Binding-site contacts:
Ligand atom C6 contacts residue ARG158 of chain 1.A at 4.1 Å.
Ligand atom O6 contacts residue ARG158 of chain 1.A at 2.8 Å (salt-bridge).

A small-molecule ligand and the protein it binds are described below.
Small molecule (SMILES): OC[C@H]1O[C@H](O)[C@H](O)[C@@H](O)[C@@H]1O

Sequence of chain 1.A:
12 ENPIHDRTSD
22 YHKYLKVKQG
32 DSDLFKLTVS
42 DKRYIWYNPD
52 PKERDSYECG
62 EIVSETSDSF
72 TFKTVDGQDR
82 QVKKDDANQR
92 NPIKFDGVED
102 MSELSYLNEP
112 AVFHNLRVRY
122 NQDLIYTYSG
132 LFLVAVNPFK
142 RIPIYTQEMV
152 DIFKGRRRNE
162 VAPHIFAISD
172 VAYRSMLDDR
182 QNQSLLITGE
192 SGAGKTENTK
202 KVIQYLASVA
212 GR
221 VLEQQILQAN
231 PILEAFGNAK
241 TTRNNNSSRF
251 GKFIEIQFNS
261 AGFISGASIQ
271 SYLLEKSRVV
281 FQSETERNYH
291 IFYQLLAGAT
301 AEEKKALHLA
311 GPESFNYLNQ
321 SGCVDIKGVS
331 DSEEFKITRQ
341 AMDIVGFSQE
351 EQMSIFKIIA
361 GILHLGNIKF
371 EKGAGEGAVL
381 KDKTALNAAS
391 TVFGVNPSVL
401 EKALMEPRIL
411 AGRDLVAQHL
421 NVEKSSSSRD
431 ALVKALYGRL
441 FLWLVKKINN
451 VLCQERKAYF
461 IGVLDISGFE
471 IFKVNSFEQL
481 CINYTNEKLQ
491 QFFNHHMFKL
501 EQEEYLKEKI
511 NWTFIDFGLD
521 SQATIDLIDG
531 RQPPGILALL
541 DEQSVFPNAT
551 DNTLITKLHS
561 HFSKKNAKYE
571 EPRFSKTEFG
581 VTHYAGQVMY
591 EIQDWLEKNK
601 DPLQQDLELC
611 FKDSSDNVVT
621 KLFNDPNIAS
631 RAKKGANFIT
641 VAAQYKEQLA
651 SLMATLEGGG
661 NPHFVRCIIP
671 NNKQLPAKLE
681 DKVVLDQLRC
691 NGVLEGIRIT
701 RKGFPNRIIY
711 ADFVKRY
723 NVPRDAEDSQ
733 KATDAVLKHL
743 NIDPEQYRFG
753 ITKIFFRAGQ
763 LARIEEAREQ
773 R